Binding-site contacts:
Ligand atom C6 contacts residue ILE442 of chain 1.B at 4.3 Å (hydrophobic).
Ligand atom C24 contacts residue VAL768 of chain 1.B at 4.5 Å (hydrophobic).
Ligand atom C15 contacts residue VAL446 of chain 1.B at 3.8 Å (hydrophobic).
Ligand atom C9 contacts residue PHE638 of chain 1.B at 4.4 Å (hydrophobic).
Ligand atom C22 contacts residue VAL768 of chain 1.B at 4.3 Å (hydrophobic).
Ligand atom O1 contacts residue TRP648 of chain 1.B at 3.4 Å (h-bond).
Ligand atom C7 contacts residue ILE442 of chain 1.B at 3.9 Å (hydrophobic).
Ligand atom C23 contacts residue ILE449 of chain 1.B at 4.2 Å (hydrophobic).
Ligand atom C3 contacts residue PHE638 of chain 1.B at 3.8 Å (hydrophobic).
Ligand atom O1 contacts residue PHE638 of chain 1.B at 4.2 Å.
Ligand atom C1 contacts residue PHE638 of chain 1.B at 3.9 Å (hydrophobic).
Ligand atom C24 contacts residue ILE449 of chain 1.B at 4.3 Å (hydrophobic).
Ligand atom C22 contacts residue ILE449 of chain 1.B at 4.2 Å (hydrophobic).
Ligand atom C16 contacts residue VAL446 of chain 1.B at 4.3 Å (hydrophobic).
Ligand atom C21 contacts residue LEU772 of chain 1.B at 3.5 Å (hydrophobic).
Ligand atom C25 contacts residue VAL768 of chain 1.B at 4.0 Å (hydrophobic).
Ligand atom C26 contacts residue VAL768 of chain 1.B at 4.2 Å (hydrophobic).
Ligand atom C4 contacts residue TRP648 of chain 1.B at 4.1 Å (hydrophobic).
Ligand atom C3 contacts residue TRP648 of chain 1.B at 3.9 Å (hydrophobic).
Ligand atom C12 contacts residue PHE638 of chain 1.B at 4.5 Å (hydrophobic).
Ligand atom C23 contacts residue VAL768 of chain 1.B at 3.7 Å (hydrophobic).
Ligand atom C2 contacts residue PHE638 of chain 1.B at 4.3 Å (hydrophobic).

The protein below binds the small molecule below.
Small molecule (SMILES): CC(C)CCC[C@@H](C)[C@H]1CC[C@H]2[C@@H]3CC=C4C[C@@H](O)CC[C@]4(C)[C@H]3CC[C@]12C

Sequence of chain 1.B:
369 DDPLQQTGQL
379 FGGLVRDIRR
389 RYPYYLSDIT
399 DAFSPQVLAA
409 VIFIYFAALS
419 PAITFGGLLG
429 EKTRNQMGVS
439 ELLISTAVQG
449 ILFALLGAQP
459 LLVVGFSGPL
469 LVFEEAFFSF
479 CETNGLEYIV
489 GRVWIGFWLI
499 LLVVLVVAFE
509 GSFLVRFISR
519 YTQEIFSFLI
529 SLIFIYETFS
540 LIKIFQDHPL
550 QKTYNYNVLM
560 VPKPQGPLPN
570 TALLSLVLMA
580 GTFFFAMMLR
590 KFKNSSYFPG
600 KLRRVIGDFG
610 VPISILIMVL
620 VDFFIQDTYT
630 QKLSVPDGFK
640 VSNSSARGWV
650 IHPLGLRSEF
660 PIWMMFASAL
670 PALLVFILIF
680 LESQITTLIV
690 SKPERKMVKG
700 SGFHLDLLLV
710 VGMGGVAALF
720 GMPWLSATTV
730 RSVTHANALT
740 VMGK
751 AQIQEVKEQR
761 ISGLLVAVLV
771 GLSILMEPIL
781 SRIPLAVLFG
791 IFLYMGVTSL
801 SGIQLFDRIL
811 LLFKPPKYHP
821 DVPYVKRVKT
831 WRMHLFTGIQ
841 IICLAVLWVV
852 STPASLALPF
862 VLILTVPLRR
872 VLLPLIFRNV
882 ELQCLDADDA